Sequence of chain 1.S:
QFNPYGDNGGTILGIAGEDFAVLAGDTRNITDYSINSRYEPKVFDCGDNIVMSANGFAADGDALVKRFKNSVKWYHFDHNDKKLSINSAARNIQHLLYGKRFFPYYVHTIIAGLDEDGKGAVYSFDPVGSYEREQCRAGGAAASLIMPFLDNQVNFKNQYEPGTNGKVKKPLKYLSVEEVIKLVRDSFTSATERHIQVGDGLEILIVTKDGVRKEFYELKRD

Binding-site contacts:
Ligand atom O7 contacts residue GLY47 of chain 1.R at 3.7 Å.
Ligand atom C2 contacts residue ASP126 of chain 1.S at 3.5 Å.
Ligand atom C11 contacts residue THR1 of chain 1.R at 2.4 Å.
Ligand atom C12 contacts residue GLY47 of chain 1.R at 3.2 Å.
Ligand atom C13 contacts residue THR1 of chain 1.R at 3.5 Å.
Ligand atom C13 contacts residue LYS33 of chain 1.R at 3.7 Å.
Ligand atom C1 contacts residue ASP126 of chain 1.S at 3.4 Å.
Ligand atom C25 contacts residue SER96 of chain 1.R at 3.4 Å.
Ligand atom O6 contacts residue THR1 of chain 1.R at 2.3 Å (h-bond).
Ligand atom C3 contacts residue ASP126 of chain 1.S at 3.3 Å.
Ligand atom C23 contacts residue THR1 of chain 1.R at 2.5 Å.
Ligand atom C14 contacts residue ALA49 of chain 1.R at 3.7 Å (hydrophobic).
Ligand atom O2 contacts residue ALA20 of chain 1.R at 3.5 Å.
Ligand atom C6 contacts residue THR21 of chain 1.R at 3.5 Å.
Ligand atom N2 contacts residue THR21 of chain 1.R at 2.7 Å (h-bond).
Ligand atom C10 contacts residue GLY47 of chain 1.R at 3.7 Å.
Ligand atom C27 contacts residue ASP126 of chain 1.S at 3.4 Å.
Ligand atom C2 contacts residue THR21 of chain 1.R at 3.8 Å.
Ligand atom C12 contacts residue THR1 of chain 1.R at 2.8 Å.
Ligand atom C18 contacts residue THR1 of chain 1.R at 2.4 Å.
Ligand atom C23 contacts residue ARG19 of chain 1.R at 3.5 Å.
Ligand atom C23 contacts residue TYR170 of chain 1.R at 3.1 Å (hydrophobic).
Ligand atom O3 contacts residue ALA49 of chain 1.R at 3.3 Å (h-bond).
Ligand atom C6 contacts residue GLY47 of chain 1.R at 3.7 Å.
Ligand atom C4 contacts residue THR21 of chain 1.R at 3.7 Å.
Ligand atom C26 contacts residue ALA49 of chain 1.R at 3.7 Å (hydrophobic).
Ligand atom C17 contacts residue THR1 of chain 1.R at 1.5 Å.
Ligand atom O2 contacts residue THR21 of chain 1.R at 3.3 Å (h-bond).
Ligand atom C7 contacts residue THR21 of chain 1.R at 3.6 Å.
Ligand atom C11 contacts residue GLY47 of chain 1.R at 3.6 Å.
Ligand atom C18 contacts residue SER131 of chain 1.R at 3.3 Å.
Ligand atom C16 contacts residue THR1 of chain 1.R at 1.4 Å.
Ligand atom O6 contacts residue GLY47 of chain 1.R at 3.0 Å (h-bond).
Ligand atom C4 contacts residue ALA27 of chain 1.R at 3.3 Å (hydrophobic).
Ligand atom N3 contacts residue GLY47 of chain 1.R at 2.9 Å (h-bond).
Ligand atom C5 contacts residue THR21 of chain 1.R at 3.6 Å.
Ligand atom N3 contacts residue THR1 of chain 1.R at 3.7 Å.
Ligand atom C15 contacts residue ALA49 of chain 1.R at 3.8 Å (hydrophobic).
Ligand atom N1 contacts residue ASP126 of chain 1.S at 2.6 Å (salt-bridge).
Ligand atom C26 contacts residue ASP126 of chain 1.S at 3.5 Å.

The small molecule below binds the protein below.
Small molecule (SMILES): CCCCCC(=O)N[C@H](C(=O)N[C@@H](CCC(=O)N(C)C)C(=O)N[C@@H](CC(C)C)[C@@H](O)[C@H](C)CC)C(C)C

Sequence of chain 1.R:
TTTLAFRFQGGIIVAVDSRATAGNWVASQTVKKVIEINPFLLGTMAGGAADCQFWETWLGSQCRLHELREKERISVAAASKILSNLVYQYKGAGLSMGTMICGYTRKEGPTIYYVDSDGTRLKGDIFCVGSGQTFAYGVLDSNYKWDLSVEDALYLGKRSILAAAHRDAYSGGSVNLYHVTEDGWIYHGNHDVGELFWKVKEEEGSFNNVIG